Sequence of chain 1.B:
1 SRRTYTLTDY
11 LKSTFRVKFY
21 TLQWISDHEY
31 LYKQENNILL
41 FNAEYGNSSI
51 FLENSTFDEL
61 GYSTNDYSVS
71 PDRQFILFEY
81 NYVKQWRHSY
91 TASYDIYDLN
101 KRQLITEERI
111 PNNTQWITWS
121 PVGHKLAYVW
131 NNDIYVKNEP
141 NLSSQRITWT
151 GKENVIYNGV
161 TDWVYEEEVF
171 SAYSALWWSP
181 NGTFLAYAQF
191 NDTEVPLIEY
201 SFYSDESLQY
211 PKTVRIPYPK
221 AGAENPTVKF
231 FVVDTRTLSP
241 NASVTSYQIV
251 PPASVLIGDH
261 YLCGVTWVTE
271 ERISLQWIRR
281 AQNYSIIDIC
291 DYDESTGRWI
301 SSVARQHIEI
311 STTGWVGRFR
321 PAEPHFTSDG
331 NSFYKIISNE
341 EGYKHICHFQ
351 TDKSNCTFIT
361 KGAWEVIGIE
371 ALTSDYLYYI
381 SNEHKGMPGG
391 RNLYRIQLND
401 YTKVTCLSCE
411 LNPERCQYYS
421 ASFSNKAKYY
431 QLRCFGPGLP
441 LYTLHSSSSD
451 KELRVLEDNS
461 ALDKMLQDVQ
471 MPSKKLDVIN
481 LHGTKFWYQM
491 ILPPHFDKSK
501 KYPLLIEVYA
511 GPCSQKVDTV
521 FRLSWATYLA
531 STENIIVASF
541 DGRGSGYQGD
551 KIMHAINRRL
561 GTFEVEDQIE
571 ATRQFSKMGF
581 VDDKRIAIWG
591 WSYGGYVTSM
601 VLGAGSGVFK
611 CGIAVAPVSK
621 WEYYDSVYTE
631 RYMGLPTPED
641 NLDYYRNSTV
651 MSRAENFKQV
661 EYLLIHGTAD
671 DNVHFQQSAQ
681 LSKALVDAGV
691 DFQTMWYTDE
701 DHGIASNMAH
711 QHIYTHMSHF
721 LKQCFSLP

Binding-site contacts:
Ligand atom C5 contacts residue GLU35 of chain 1.B at 3.4 Å.
Ligand atom C3 contacts residue GLU35 of chain 1.B at 4.4 Å.
Ligand atom O5 contacts residue ASN54 of chain 1.B at 2.3 Å (h-bond).
Ligand atom O7 contacts residue ASN36 of chain 1.B at 2.7 Å (h-bond).
Ligand atom C1 contacts residue ASN54 of chain 1.B at 1.4 Å.
Ligand atom N2 contacts residue ASN54 of chain 1.B at 2.9 Å (h-bond).
Ligand atom N2 contacts residue GLU35 of chain 1.B at 4.1 Å.
Ligand atom C5 contacts residue ASN54 of chain 1.B at 3.6 Å.
Ligand atom O5 contacts residue GLU35 of chain 1.B at 3.6 Å.
Ligand atom C2 contacts residue GLU35 of chain 1.B at 3.3 Å.
Ligand atom C3 contacts residue ASN54 of chain 1.B at 3.8 Å.
Ligand atom O4 contacts residue GLU35 of chain 1.B at 3.7 Å.
Ligand atom C1 contacts residue GLU35 of chain 1.B at 3.5 Å.
Ligand atom C6 contacts residue ASN37 of chain 1.B at 3.8 Å.
Ligand atom C2 contacts residue ASN54 of chain 1.B at 2.4 Å.
Ligand atom C8 contacts residue ASN36 of chain 1.B at 4.3 Å.
Ligand atom C4 contacts residue ASN54 of chain 1.B at 4.1 Å.
Ligand atom O6 contacts residue ASN37 of chain 1.B at 4.3 Å.
Ligand atom O5 contacts residue ASN37 of chain 1.B at 2.8 Å (h-bond).
Ligand atom O2 contacts residue GLU35 of chain 1.B at 4.2 Å.
Ligand atom C1 contacts residue ASN37 of chain 1.B at 3.7 Å.
Ligand atom C4 contacts residue GLU35 of chain 1.B at 3.8 Å.
Ligand atom C7 contacts residue ASN54 of chain 1.B at 3.5 Å.
Ligand atom C6 contacts residue GLU35 of chain 1.B at 3.4 Å.
Ligand atom C7 contacts residue ASN36 of chain 1.B at 3.8 Å.
Ligand atom O7 contacts residue ASN54 of chain 1.B at 3.7 Å.
Ligand atom C5 contacts residue ASN37 of chain 1.B at 3.9 Å.
Ligand atom O7 contacts residue GLU35 of chain 1.B at 3.4 Å (salt-bridge).
Ligand atom C7 contacts residue GLU35 of chain 1.B at 4.1 Å.
Ligand atom C8 contacts residue ASP58 of chain 1.B at 4.5 Å.

A protein and the small-molecule ligand that binds it are described below.
Small molecule (SMILES): CC(=O)N[C@H]1[C@H](O[C@H]2[C@H](O)[C@@H](NC(C)=O)CO[C@@H]2CO)O[C@H](CO)[C@@H](O[C@@H]2O[C@H](CO)[C@@H](O)[C@H](O)[C@@H]2O)[C@@H]1O